Binding-site contacts:
Ligand atom C5 contacts residue ASN657 of chain 1.C at 3.7 Å.
Ligand atom C1 contacts residue ASN657 of chain 1.C at 1.4 Å.
Ligand atom O7 contacts residue ASN657 of chain 1.C at 3.8 Å.
Ligand atom C8 contacts residue HIS655 of chain 1.C at 4.2 Å.
Ligand atom N2 contacts residue ASN657 of chain 1.C at 2.9 Å (h-bond).
Ligand atom C4 contacts residue ASN657 of chain 1.C at 4.2 Å.
Ligand atom C2 contacts residue ASN657 of chain 1.C at 2.4 Å.
Ligand atom O5 contacts residue ASN657 of chain 1.C at 2.4 Å (h-bond).
Ligand atom C3 contacts residue ASN657 of chain 1.C at 3.8 Å.
Ligand atom C7 contacts residue ASN657 of chain 1.C at 3.6 Å.

This small molecule binds to this protein.
Small molecule (SMILES): CC(=O)N[C@@H]1[C@@H](O)[C@H](O)[C@@H](CO)O[C@H]1O

Sequence of chain 1.C:
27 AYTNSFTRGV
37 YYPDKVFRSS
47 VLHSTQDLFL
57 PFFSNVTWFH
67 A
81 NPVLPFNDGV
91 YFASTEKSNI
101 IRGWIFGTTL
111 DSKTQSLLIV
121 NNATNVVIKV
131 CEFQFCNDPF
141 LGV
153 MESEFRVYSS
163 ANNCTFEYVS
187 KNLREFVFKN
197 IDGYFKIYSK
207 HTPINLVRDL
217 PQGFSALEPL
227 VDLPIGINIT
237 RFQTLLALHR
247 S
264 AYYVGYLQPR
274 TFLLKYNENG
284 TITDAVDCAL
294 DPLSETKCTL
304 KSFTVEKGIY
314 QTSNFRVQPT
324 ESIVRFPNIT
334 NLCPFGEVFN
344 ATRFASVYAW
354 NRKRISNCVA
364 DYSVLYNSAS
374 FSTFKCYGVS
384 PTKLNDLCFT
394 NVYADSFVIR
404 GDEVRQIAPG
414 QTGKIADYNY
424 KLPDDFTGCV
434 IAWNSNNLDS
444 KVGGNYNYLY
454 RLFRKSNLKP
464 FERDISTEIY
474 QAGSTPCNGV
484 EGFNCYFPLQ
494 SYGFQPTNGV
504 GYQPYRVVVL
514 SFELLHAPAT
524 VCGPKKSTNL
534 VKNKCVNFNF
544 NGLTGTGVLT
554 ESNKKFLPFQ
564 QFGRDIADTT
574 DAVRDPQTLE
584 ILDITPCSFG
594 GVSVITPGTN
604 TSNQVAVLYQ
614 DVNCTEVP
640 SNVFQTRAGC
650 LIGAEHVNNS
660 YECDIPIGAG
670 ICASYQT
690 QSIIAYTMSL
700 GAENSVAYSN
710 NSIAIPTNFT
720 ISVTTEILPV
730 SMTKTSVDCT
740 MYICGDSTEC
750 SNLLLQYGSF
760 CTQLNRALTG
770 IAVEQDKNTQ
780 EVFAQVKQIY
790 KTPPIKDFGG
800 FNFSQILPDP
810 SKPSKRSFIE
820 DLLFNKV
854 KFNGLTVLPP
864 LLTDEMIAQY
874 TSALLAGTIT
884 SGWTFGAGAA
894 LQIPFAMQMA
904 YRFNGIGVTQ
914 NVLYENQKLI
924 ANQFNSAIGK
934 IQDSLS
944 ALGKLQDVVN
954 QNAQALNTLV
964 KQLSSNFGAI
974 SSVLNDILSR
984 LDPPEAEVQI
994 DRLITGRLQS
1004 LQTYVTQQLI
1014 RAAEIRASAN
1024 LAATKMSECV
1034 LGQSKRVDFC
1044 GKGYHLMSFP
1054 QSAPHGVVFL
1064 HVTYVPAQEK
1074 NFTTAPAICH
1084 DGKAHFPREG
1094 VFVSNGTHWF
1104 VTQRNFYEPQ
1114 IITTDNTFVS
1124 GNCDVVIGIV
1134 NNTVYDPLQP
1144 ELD